The small molecule below binds the protein below.
Small molecule (SMILES): CC(=O)N[C@@H]1[C@@H](O)[C@H](O)[C@@H](CO)O[C@H]1O

Binding-site contacts:
Ligand atom C8 contacts residue SER45 of chain 3.A at 3.4 Å.
Ligand atom O5 contacts residue ASN298 of chain 3.A at 3.8 Å.
Ligand atom C5 contacts residue ASN285 of chain 3.A at 3.6 Å.
Ligand atom O5 contacts residue ASN285 of chain 3.A at 2.4 Å (h-bond).
Ligand atom C7 contacts residue VAL297 of chain 3.A at 4.3 Å (hydrophobic).
Ligand atom C3 contacts residue VAL297 of chain 3.A at 4.1 Å (hydrophobic).
Ligand atom C1 contacts residue ASN298 of chain 3.A at 4.0 Å.
Ligand atom O5 contacts residue VAL297 of chain 3.A at 4.5 Å.
Ligand atom O7 contacts residue ASN285 of chain 3.A at 3.0 Å (h-bond).
Ligand atom N2 contacts residue ASN285 of chain 3.A at 2.9 Å (h-bond).
Ligand atom C4 contacts residue ASN285 of chain 3.A at 4.2 Å.
Ligand atom C7 contacts residue ASN285 of chain 3.A at 3.2 Å.
Ligand atom C3 contacts residue ASN285 of chain 3.A at 3.8 Å.
Ligand atom C6 contacts residue GLU398 of chain 3.A at 4.4 Å.
Ligand atom C2 contacts residue ASN285 of chain 3.A at 2.4 Å.
Ligand atom C1 contacts residue VAL297 of chain 3.A at 3.5 Å (hydrophobic).
Ligand atom C2 contacts residue VAL297 of chain 3.A at 3.9 Å (hydrophobic).
Ligand atom C6 contacts residue ASN298 of chain 3.A at 4.2 Å.
Ligand atom C8 contacts residue VAL297 of chain 3.A at 4.2 Å (hydrophobic).
Ligand atom N2 contacts residue VAL297 of chain 3.A at 3.6 Å (h-bond).
Ligand atom C1 contacts residue ASN285 of chain 3.A at 1.4 Å.
Ligand atom C8 contacts residue ASN285 of chain 3.A at 4.5 Å.
Ligand atom C5 contacts residue ASN298 of chain 3.A at 3.9 Å.

Sequence of chain 3.A:
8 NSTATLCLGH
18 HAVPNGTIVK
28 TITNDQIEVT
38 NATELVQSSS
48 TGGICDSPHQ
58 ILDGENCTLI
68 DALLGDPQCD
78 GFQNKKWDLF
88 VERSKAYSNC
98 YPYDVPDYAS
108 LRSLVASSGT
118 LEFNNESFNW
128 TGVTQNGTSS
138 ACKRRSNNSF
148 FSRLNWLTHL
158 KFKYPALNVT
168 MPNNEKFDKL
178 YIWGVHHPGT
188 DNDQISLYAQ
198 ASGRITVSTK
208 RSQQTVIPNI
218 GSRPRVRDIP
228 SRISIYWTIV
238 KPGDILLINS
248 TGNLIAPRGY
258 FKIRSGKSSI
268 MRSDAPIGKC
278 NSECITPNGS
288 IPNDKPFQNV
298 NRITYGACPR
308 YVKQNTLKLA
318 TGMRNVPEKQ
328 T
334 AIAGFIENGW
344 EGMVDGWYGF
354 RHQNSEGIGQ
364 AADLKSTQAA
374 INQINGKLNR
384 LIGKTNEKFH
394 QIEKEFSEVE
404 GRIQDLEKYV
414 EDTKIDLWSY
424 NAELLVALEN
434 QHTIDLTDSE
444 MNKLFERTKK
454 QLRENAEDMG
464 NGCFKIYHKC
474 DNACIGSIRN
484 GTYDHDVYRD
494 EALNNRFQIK